Binding-site contacts:
Ligand atom C34 contacts residue TYR102 of chain 1.A at 4.0 Å (hydrophobic).
Ligand atom C34 contacts residue TYR53 of chain 1.A at 4.4 Å (hydrophobic).
Ligand atom C21 contacts residue ASN105 of chain 1.A at 4.2 Å.
Ligand atom O14 contacts residue TYR102 of chain 1.A at 3.6 Å.
Ligand atom O32 contacts residue TYR53 of chain 1.A at 4.3 Å.
Ligand atom O11 contacts residue TYR102 of chain 1.A at 4.1 Å.
Ligand atom C35 contacts residue TYR102 of chain 1.A at 3.6 Å (hydrophobic).
Ligand atom C34 contacts residue TYR40 of chain 1.A at 4.5 Å (hydrophobic).
Ligand atom O12 contacts residue TYR102 of chain 1.A at 3.9 Å.
Ligand atom C3 contacts residue TYR102 of chain 1.A at 4.0 Å (hydrophobic).
Ligand atom O22 contacts residue ASN105 of chain 1.A at 3.9 Å.
Ligand atom C1 contacts residue TYR102 of chain 1.A at 4.1 Å (hydrophobic).
Ligand atom C2 contacts residue TYR102 of chain 1.A at 3.7 Å (hydrophobic).
Ligand atom C33 contacts residue TYR53 of chain 1.A at 4.1 Å (hydrophobic).
Ligand atom P contacts residue TYR102 of chain 1.A at 4.2 Å.
Ligand atom O31 contacts residue TYR102 of chain 1.A at 3.5 Å.
Ligand atom O22 contacts residue ASP47 of chain 1.A at 3.9 Å.
Ligand atom O22 contacts residue TYR40 of chain 1.A at 4.0 Å.
Ligand atom C33 contacts residue TYR102 of chain 1.A at 4.3 Å (hydrophobic).
Ligand atom C31 contacts residue TYR102 of chain 1.A at 4.0 Å (hydrophobic).
Ligand atom C32 contacts residue TYR102 of chain 1.A at 3.6 Å (hydrophobic).
Ligand atom C35 contacts residue ALA98 of chain 1.A at 4.5 Å (hydrophobic).
Ligand atom O31 contacts residue TYR40 of chain 1.A at 4.1 Å.
Ligand atom C31 contacts residue TYR53 of chain 1.A at 4.4 Å (hydrophobic).
Ligand atom C21 contacts residue TYR40 of chain 1.A at 4.1 Å (hydrophobic).
Ligand atom O22 contacts residue PRO41 of chain 1.A at 4.2 Å.
Ligand atom C34 contacts residue ALA98 of chain 1.A at 4.2 Å (hydrophobic).
Ligand atom O31 contacts residue TYR53 of chain 1.A at 4.4 Å.

Sequence of chain 1.A:
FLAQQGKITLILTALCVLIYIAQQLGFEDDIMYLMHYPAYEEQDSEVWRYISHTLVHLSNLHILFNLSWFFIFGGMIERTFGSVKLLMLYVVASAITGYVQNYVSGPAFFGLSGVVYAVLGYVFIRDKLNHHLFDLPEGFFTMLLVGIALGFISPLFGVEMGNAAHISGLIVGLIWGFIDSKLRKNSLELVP

The small molecule below binds the protein below.
Small molecule (SMILES): CCCCC(=O)OC[C@H](COP(=O)(O)O)OC=O